The protein below binds the small molecule below.
Small molecule (SMILES): CCCCCCCC(=O)OC[C@H](COP(=O)(O)O[C@@H]1[C@H](O)[C@H](O)[C@@H](OP(=O)(O)O)[C@H](OP(=O)(O)O)[C@H]1O)OC(=O)CCCCCCC

Sequence of chain 1.C:
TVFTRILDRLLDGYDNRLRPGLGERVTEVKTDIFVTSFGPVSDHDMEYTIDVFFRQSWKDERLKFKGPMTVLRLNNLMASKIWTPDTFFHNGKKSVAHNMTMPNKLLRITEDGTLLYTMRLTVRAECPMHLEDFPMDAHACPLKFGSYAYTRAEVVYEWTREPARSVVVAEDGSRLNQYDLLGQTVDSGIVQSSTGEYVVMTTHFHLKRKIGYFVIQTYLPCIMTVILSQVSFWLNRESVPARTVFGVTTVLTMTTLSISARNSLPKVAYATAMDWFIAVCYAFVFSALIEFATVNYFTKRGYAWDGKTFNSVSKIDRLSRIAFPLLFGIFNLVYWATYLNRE

Binding-site contacts:
Ligand atom C4B contacts residue ILE418 of chain 1.C at 4.1 Å (hydrophobic).
Ligand atom P5 contacts residue SER414 of chain 1.C at 3.4 Å.
Ligand atom O4 contacts residue LYS338 of chain 1.C at 4.1 Å.
Ligand atom C7B contacts residue GLU329 of chain 1.C at 3.5 Å.
Ligand atom C3C contacts residue PHE336 of chain 1.C at 3.7 Å (hydrophobic).
Ligand atom O6 contacts residue PHE336 of chain 1.C at 4.1 Å.
Ligand atom C2A contacts residue ILE418 of chain 1.C at 4.0 Å (hydrophobic).
Ligand atom P1 contacts residue PHE336 of chain 1.C at 4.1 Å.
Ligand atom O13 contacts residue LYS417 of chain 1.C at 3.9 Å.
Ligand atom O1 contacts residue PHE336 of chain 1.C at 3.7 Å.
Ligand atom O13 contacts residue ILE418 of chain 1.C at 3.8 Å.
Ligand atom O51 contacts residue ARG339 of chain 1.C at 3.0 Å (salt-bridge).
Ligand atom C8B contacts residue SER325 of chain 1.C at 4.1 Å.
Ligand atom O12 contacts residue ILE418 of chain 1.C at 3.9 Å.
Ligand atom O1A contacts residue LYS417 of chain 1.C at 3.3 Å (salt-bridge).
Ligand atom O1B contacts residue THR332 of chain 1.C at 3.5 Å.
Ligand atom C8B contacts residue GLU329 of chain 1.C at 4.1 Å.
Ligand atom C1B contacts residue ILE418 of chain 1.C at 4.1 Å (hydrophobic).
Ligand atom O12 contacts residue LYS417 of chain 1.C at 3.9 Å.
Ligand atom O12 contacts residue SER416 of chain 1.C at 4.1 Å.
Ligand atom P4 contacts residue LYS338 of chain 1.C at 3.7 Å.
Ligand atom O5 contacts residue LYS338 of chain 1.C at 3.5 Å.
Ligand atom C8B contacts residue ILE328 of chain 1.C at 3.7 Å (hydrophobic).
Ligand atom O53 contacts residue ARG275 of chain 1.C at 3.3 Å (salt-bridge).
Ligand atom O42 contacts residue LYS338 of chain 1.C at 3.4 Å (salt-bridge).
Ligand atom O3C contacts residue PHE336 of chain 1.C at 3.5 Å.
Ligand atom O52 contacts residue SER414 of chain 1.C at 2.4 Å (h-bond).
Ligand atom O53 contacts residue SER414 of chain 1.C at 3.1 Å (h-bond).
Ligand atom C3C contacts residue ILE418 of chain 1.C at 3.7 Å (hydrophobic).
Ligand atom O11 contacts residue ILE418 of chain 1.C at 3.0 Å.
Ligand atom O51 contacts residue LYS338 of chain 1.C at 3.6 Å.
Ligand atom O51 contacts residue ASN413 of chain 1.C at 3.5 Å (h-bond).
Ligand atom C5A contacts residue ILE418 of chain 1.C at 4.0 Å (hydrophobic).
Ligand atom P1 contacts residue ILE418 of chain 1.C at 3.8 Å.
Ligand atom O1B contacts residue PHE336 of chain 1.C at 3.9 Å.
Ligand atom O6 contacts residue ARG275 of chain 1.C at 3.8 Å.
Ligand atom O11 contacts residue PHE336 of chain 1.C at 3.2 Å.
Ligand atom O41 contacts residue LYS338 of chain 1.C at 3.2 Å (salt-bridge).
Ligand atom O51 contacts residue SER414 of chain 1.C at 4.1 Å.
Ligand atom C6A contacts residue LEU421 of chain 1.C at 3.8 Å (hydrophobic).